The small molecule below binds the protein below.
Small molecule (SMILES): Nc1ncnc2c1ncn2[C@@H]1O[C@H](CO[P](=O)(O)O[P](=O)(O)NP(=O)(O)O)[C@@H](O)[C@H]1O

Sequence of chain 1.C:
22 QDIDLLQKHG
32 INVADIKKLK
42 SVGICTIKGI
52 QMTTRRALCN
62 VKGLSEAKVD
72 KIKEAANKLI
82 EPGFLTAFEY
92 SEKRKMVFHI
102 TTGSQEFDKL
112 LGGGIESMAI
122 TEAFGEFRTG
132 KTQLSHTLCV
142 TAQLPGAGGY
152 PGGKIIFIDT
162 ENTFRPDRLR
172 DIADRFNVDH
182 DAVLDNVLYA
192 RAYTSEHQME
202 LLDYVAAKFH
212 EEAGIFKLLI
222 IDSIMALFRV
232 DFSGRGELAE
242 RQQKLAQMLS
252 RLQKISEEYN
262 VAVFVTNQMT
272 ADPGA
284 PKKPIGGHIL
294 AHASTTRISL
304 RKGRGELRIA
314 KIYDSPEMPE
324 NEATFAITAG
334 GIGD

Binding-site contacts:
Ligand atom N3B contacts residue PHE128 of chain 1.C at 2.3 Å (h-bond).
Ligand atom O5' contacts residue GLN134 of chain 1.C at 3.8 Å.
Ligand atom N3B contacts residue CA1 of chain 1.K at 3.8 Å.
Ligand atom O1A contacts residue THR133 of chain 1.C at 3.2 Å (h-bond).
Ligand atom O3A contacts residue PHE128 of chain 1.C at 3.2 Å (h-bond).
Ligand atom O2B contacts residue CA1 of chain 1.K at 3.0 Å.
Ligand atom O1G contacts residue CA1 of chain 1.K at 2.8 Å.
Ligand atom PG contacts residue CA1 of chain 1.K at 3.6 Å.
Ligand atom N1 contacts residue THR331 of chain 1.C at 3.2 Å (h-bond).
Ligand atom C2 contacts residue THR331 of chain 1.C at 3.5 Å.
Ligand atom O1A contacts residue GLN134 of chain 1.C at 4.0 Å.
Ligand atom O4' contacts residue GLN134 of chain 1.C at 3.9 Å.
Ligand atom O3G contacts residue PHE128 of chain 1.C at 4.0 Å.
Ligand atom O3' contacts residue ARG311 of chain 1.C at 3.9 Å.
Ligand atom O3' contacts residue ARG129 of chain 1.C at 3.6 Å (salt-bridge).
Ligand atom O2A contacts residue THR133 of chain 1.C at 2.8 Å (h-bond).
Ligand atom O5' contacts residue GLY131 of chain 1.C at 3.3 Å.
Ligand atom C6 contacts residue THR331 of chain 1.C at 3.6 Å.
Ligand atom O3G contacts residue CA1 of chain 1.K at 3.8 Å.
Ligand atom O2B contacts residue LYS132 of chain 1.C at 3.3 Å.
Ligand atom O2B contacts residue THR133 of chain 1.C at 3.5 Å (h-bond).
Ligand atom C5' contacts residue GLN134 of chain 1.C at 3.7 Å.
Ligand atom PA contacts residue THR133 of chain 1.C at 3.6 Å.
Ligand atom C8 contacts residue GLN134 of chain 1.C at 3.6 Å.
Ligand atom O1B contacts residue CA1 of chain 1.K at 2.1 Å.
Ligand atom O2G contacts residue PHE128 of chain 1.C at 3.5 Å (h-bond).
Ligand atom C4' contacts residue ARG129 of chain 1.C at 3.7 Å.
Ligand atom O2A contacts residue GLN134 of chain 1.C at 3.6 Å.
Ligand atom PB contacts residue CA1 of chain 1.K at 3.0 Å.
Ligand atom O3A contacts residue GLY131 of chain 1.C at 3.9 Å.
Ligand atom C3' contacts residue ARG129 of chain 1.C at 4.0 Å.
Ligand atom O2A contacts residue LYS132 of chain 1.C at 2.8 Å (salt-bridge).
Ligand atom PA contacts residue LYS132 of chain 1.C at 4.0 Å.
Ligand atom O5' contacts residue ARG129 of chain 1.C at 3.6 Å.
Ligand atom O1G contacts residue GLU162 of chain 1.C at 3.3 Å (salt-bridge).
Ligand atom PB contacts residue PHE128 of chain 1.C at 3.4 Å.
Ligand atom O2A contacts residue GLY131 of chain 1.C at 3.3 Å.
Ligand atom O1B contacts residue THR133 of chain 1.C at 4.0 Å.
Ligand atom PG contacts residue PHE128 of chain 1.C at 3.4 Å.
Ligand atom PA contacts residue GLY131 of chain 1.C at 3.8 Å.